A small-molecule ligand and the protein it binds are described below.
Small molecule (SMILES): N[C@@H](Cc1ccccc1)C(=O)NCC=O

Binding-site contacts:
Ligand atom N contacts residue SER491 of chain 2.OA at 4.1 Å.
Ligand atom O contacts residue ASN492 of chain 2.OA at 4.2 Å.
Ligand atom O contacts residue ARG442 of chain 2.OA at 4.3 Å.
Ligand atom C contacts residue ASN492 of chain 2.OA at 4.0 Å.
Ligand atom CD2 contacts residue PRO438 of chain 2.OA at 4.4 Å (hydrophobic).
Ligand atom CD1 contacts residue PHE496 of chain 2.OA at 3.7 Å (hydrophobic).
Ligand atom CB contacts residue ASN492 of chain 2.OA at 3.8 Å.
Ligand atom CD1 contacts residue PRO438 of chain 2.OA at 4.4 Å (hydrophobic).
Ligand atom CD2 contacts residue ARG442 of chain 2.OA at 3.5 Å.
Ligand atom CB contacts residue PHE496 of chain 2.OA at 3.9 Å (hydrophobic).
Ligand atom CE1 contacts residue PRO438 of chain 2.OA at 3.8 Å (hydrophobic).
Ligand atom CD1 contacts residue ILE434 of chain 2.OA at 4.1 Å (hydrophobic).
Ligand atom CB contacts residue GLY495 of chain 2.OA at 3.9 Å.
Ligand atom CE1 contacts residue ILE434 of chain 2.OA at 3.9 Å (hydrophobic).
Ligand atom C contacts residue ARG442 of chain 2.OA at 4.4 Å.
Ligand atom CZ contacts residue PRO438 of chain 2.OA at 3.4 Å (hydrophobic).
Ligand atom CZ contacts residue PHE496 of chain 2.OA at 3.9 Å (hydrophobic).
Ligand atom CG contacts residue PHE496 of chain 2.OA at 4.0 Å (hydrophobic).
Ligand atom CD1 contacts residue ASN492 of chain 2.OA at 3.9 Å.
Ligand atom CE2 contacts residue PRO438 of chain 2.OA at 3.7 Å (hydrophobic).
Ligand atom N contacts residue ASN492 of chain 2.OA at 3.3 Å (h-bond).
Ligand atom N contacts residue ARG442 of chain 2.OA at 4.2 Å.
Ligand atom CG contacts residue GLY495 of chain 2.OA at 4.4 Å.
Ligand atom CA contacts residue ASN492 of chain 2.OA at 3.3 Å.
Ligand atom CA contacts residue ARG442 of chain 2.OA at 3.6 Å.
Ligand atom CE1 contacts residue PHE496 of chain 2.OA at 3.6 Å (hydrophobic).
Ligand atom O contacts residue PRO438 of chain 2.OA at 4.0 Å.
Ligand atom CG contacts residue ASN492 of chain 2.OA at 4.3 Å.
Ligand atom CE2 contacts residue ARG442 of chain 2.OA at 3.6 Å.

Sequence of chain 2.OA:
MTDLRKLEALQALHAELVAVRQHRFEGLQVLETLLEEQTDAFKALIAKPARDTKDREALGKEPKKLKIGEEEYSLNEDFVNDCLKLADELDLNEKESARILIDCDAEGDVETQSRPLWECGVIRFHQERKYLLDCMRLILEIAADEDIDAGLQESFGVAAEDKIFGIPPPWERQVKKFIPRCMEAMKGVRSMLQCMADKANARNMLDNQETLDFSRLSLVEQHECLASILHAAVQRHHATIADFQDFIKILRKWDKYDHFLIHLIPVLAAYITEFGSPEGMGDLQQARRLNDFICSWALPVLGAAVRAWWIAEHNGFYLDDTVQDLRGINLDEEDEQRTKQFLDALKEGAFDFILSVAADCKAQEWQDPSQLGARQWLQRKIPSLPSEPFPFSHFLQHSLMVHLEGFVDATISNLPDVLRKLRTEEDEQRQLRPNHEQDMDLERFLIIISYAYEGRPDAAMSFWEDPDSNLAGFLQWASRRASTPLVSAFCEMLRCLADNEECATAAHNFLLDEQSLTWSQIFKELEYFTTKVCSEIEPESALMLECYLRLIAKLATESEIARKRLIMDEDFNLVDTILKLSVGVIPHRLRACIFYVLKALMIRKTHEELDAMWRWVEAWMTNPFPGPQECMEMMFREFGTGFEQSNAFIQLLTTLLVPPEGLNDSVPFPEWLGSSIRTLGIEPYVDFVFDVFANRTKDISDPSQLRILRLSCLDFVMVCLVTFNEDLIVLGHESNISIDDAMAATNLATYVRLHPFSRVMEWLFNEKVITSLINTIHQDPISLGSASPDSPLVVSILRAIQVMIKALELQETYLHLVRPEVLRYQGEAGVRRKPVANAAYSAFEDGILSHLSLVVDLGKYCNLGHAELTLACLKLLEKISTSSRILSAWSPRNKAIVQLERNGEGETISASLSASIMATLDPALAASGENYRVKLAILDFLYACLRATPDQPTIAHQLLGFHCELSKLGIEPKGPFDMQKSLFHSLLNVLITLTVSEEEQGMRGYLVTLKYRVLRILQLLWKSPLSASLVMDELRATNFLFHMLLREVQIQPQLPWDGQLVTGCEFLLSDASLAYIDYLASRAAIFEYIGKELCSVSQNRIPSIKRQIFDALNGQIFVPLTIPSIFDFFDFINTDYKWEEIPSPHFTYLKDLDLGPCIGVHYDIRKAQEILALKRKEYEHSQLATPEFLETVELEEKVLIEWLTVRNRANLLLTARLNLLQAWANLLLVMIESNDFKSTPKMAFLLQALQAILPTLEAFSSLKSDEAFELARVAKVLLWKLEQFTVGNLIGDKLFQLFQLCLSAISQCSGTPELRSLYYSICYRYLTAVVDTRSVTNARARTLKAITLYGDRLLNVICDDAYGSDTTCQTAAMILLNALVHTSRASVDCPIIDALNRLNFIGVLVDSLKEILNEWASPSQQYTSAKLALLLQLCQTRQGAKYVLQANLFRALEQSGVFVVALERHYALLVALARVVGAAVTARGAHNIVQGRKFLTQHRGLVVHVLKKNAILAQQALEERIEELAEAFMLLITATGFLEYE